Binding-site contacts:
Ligand atom C4 contacts residue ASN416 of chain 1.A at 4.2 Å.
Ligand atom C3 contacts residue ASN416 of chain 1.A at 3.8 Å.
Ligand atom C6 contacts residue PRO261 of chain 1.A at 4.4 Å (hydrophobic).
Ligand atom O5 contacts residue ASN416 of chain 1.A at 2.5 Å (h-bond).
Ligand atom C2 contacts residue ASN416 of chain 1.A at 2.4 Å.
Ligand atom O7 contacts residue ASN416 of chain 1.A at 4.2 Å.
Ligand atom O6 contacts residue PRO261 of chain 1.A at 3.6 Å.
Ligand atom C7 contacts residue ASN416 of chain 1.A at 3.3 Å.
Ligand atom N2 contacts residue ASN232 of chain 1.A at 4.4 Å.
Ligand atom C1 contacts residue ASN416 of chain 1.A at 1.4 Å.
Ligand atom N2 contacts residue ASN416 of chain 1.A at 2.8 Å (h-bond).
Ligand atom O7 contacts residue NAG1 of chain 1.R at 3.5 Å (h-bond).
Ligand atom O5 contacts residue PRO261 of chain 1.A at 4.0 Å.
Ligand atom C5 contacts residue ASN416 of chain 1.A at 3.7 Å.
Ligand atom C8 contacts residue ASN232 of chain 1.A at 3.5 Å.
Ligand atom C8 contacts residue ASN416 of chain 1.A at 3.4 Å.
Ligand atom C7 contacts residue ASN232 of chain 1.A at 3.2 Å.
Ligand atom O7 contacts residue ASN232 of chain 1.A at 2.3 Å (h-bond).

A small-molecule ligand and the protein it binds are described below.
Small molecule (SMILES): CC(=O)N[C@H]1[C@H](O[C@H]2[C@H](O)[C@@H](NC(C)=O)CO[C@@H]2CO)O[C@H](CO)[C@@H](O[C@@H]2O[C@H](CO)[C@@H](O)[C@H](O)[C@@H]2O)[C@@H]1O

Sequence of chain 1.A:
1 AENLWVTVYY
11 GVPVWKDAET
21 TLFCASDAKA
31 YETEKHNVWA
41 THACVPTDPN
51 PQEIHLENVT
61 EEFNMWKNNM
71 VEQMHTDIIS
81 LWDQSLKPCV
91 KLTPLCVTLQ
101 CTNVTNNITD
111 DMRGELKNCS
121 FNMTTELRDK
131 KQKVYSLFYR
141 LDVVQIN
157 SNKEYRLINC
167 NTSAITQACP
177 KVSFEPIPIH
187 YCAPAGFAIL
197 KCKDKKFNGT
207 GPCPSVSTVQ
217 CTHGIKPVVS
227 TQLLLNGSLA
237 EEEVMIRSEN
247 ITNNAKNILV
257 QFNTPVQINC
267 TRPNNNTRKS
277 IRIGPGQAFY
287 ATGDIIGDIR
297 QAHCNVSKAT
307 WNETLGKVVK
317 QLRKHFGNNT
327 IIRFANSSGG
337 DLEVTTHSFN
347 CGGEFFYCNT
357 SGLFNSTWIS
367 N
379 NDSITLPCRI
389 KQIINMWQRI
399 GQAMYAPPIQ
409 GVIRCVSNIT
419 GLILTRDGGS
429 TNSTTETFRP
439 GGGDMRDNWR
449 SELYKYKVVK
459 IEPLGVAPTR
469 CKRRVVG